Sequence of chain 1.A:
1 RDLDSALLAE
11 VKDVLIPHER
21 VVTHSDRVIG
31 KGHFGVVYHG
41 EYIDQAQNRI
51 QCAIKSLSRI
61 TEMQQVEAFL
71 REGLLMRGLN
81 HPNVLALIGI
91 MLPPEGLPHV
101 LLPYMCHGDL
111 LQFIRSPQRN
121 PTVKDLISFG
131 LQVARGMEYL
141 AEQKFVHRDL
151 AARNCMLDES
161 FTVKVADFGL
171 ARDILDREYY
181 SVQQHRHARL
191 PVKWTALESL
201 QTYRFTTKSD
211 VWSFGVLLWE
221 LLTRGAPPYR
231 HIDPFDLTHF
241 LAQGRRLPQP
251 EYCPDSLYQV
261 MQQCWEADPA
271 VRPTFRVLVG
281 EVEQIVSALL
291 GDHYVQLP

A protein and the small-molecule ligand that binds it are described below.
Small molecule (SMILES): Nc1ncnc2c1ncn2[C@@H]1O[C@H](CO[P](=O)(O)O[P](=O)(O)NP(=O)(O)O)[C@@H](O)[C@H]1O

Binding-site contacts:
Ligand atom C2 contacts residue TYR104 of chain 1.A at 3.7 Å (hydrophobic).
Ligand atom O2G contacts residue ARG153 of chain 1.A at 3.5 Å.
Ligand atom C6 contacts residue PRO103 of chain 1.A at 3.8 Å (hydrophobic).
Ligand atom N1 contacts residue MET105 of chain 1.A at 3.1 Å (h-bond).
Ligand atom O1B contacts residue ASN154 of chain 1.A at 2.9 Å (h-bond).
Ligand atom O1B contacts residue ARG153 of chain 1.A at 2.9 Å (salt-bridge).
Ligand atom O4' contacts residue ILE29 of chain 1.A at 3.6 Å.
Ligand atom PB contacts residue MG1 of chain 1.B at 3.7 Å.
Ligand atom N1 contacts residue TYR104 of chain 1.A at 3.8 Å.
Ligand atom N3 contacts residue ILE29 of chain 1.A at 3.9 Å.
Ligand atom C2 contacts residue MET156 of chain 1.A at 3.8 Å (hydrophobic).
Ligand atom O2' contacts residue ASP109 of chain 1.A at 3.5 Å (salt-bridge).
Ligand atom PB contacts residue ARG153 of chain 1.A at 3.8 Å.
Ligand atom C1' contacts residue ILE29 of chain 1.A at 3.8 Å (hydrophobic).
Ligand atom N6 contacts residue ALA53 of chain 1.A at 3.9 Å.
Ligand atom C4' contacts residue GLY30 of chain 1.A at 3.7 Å.
Ligand atom PA contacts residue MG1 of chain 1.B at 3.8 Å.
Ligand atom O1A contacts residue MG1 of chain 1.B at 2.6 Å.
Ligand atom C5 contacts residue MET156 of chain 1.A at 3.6 Å (hydrophobic).
Ligand atom N9 contacts residue MET156 of chain 1.A at 3.6 Å.
Ligand atom PA contacts residue LYS55 of chain 1.A at 3.9 Å.
Ligand atom N6 contacts residue PRO103 of chain 1.A at 2.8 Å (h-bond).
Ligand atom C4 contacts residue MET156 of chain 1.A at 3.2 Å (hydrophobic).
Ligand atom O5' contacts residue VAL37 of chain 1.A at 3.8 Å.
Ligand atom C5' contacts residue GLY30 of chain 1.A at 3.8 Å.
Ligand atom N6 contacts residue LEU102 of chain 1.A at 3.7 Å.
Ligand atom O2B contacts residue ARG153 of chain 1.A at 3.6 Å.
Ligand atom O1A contacts residue LYS55 of chain 1.A at 3.2 Å (salt-bridge).
Ligand atom O4' contacts residue VAL37 of chain 1.A at 3.2 Å.
Ligand atom C5' contacts residue VAL37 of chain 1.A at 3.5 Å (hydrophobic).
Ligand atom O2A contacts residue LYS31 of chain 1.A at 3.7 Å.
Ligand atom C2 contacts residue MET105 of chain 1.A at 3.5 Å (hydrophobic).
Ligand atom C4' contacts residue VAL37 of chain 1.A at 3.9 Å (hydrophobic).
Ligand atom O1B contacts residue MG1 of chain 1.B at 2.5 Å.
Ligand atom C6 contacts residue ALA53 of chain 1.A at 3.9 Å (hydrophobic).
Ligand atom N3B contacts residue ARG153 of chain 1.A at 3.6 Å.
Ligand atom N3 contacts residue MET156 of chain 1.A at 3.4 Å.
Ligand atom O1A contacts residue ASP167 of chain 1.A at 3.0 Å (salt-bridge).
Ligand atom O2A contacts residue GLY32 of chain 1.A at 3.4 Å.
Ligand atom O2' contacts residue MET156 of chain 1.A at 3.5 Å.